A protein and the small-molecule ligand that binds it are described below.
Small molecule (SMILES): CC(=O)N[C@H]1[C@H](O[C@H]2[C@H](O)[C@@H](NC(C)=O)CO[C@@H]2CO)O[C@H](CO)[C@@H](O[C@H]2O[C@H](CO)[C@@H](O)[C@H](O)[C@@H]2O)[C@@H]1O

Binding-site contacts:
Ligand atom C8 contacts residue ASN120 of chain 1.C at 4.3 Å.
Ligand atom C7 contacts residue ASN120 of chain 1.C at 3.2 Å.
Ligand atom C5 contacts residue ASN120 of chain 1.C at 3.7 Å.
Ligand atom O6 contacts residue VAL125 of chain 1.C at 4.4 Å.
Ligand atom O7 contacts residue VAL166 of chain 1.C at 4.2 Å.
Ligand atom N2 contacts residue ASN120 of chain 1.C at 3.0 Å (h-bond).
Ligand atom C1 contacts residue ASN123 of chain 1.C at 3.9 Å.
Ligand atom C1 contacts residue ASN120 of chain 1.C at 1.4 Å.
Ligand atom C3 contacts residue ASN120 of chain 1.C at 3.8 Å.
Ligand atom C7 contacts residue ASN123 of chain 1.C at 3.4 Å.
Ligand atom C3 contacts residue ASN123 of chain 1.C at 3.9 Å.
Ligand atom C8 contacts residue LYS127 of chain 1.C at 3.3 Å.
Ligand atom C2 contacts residue ASN120 of chain 1.C at 2.6 Å.
Ligand atom C8 contacts residue THR122 of chain 1.C at 3.5 Å.
Ligand atom C8 contacts residue TYR155 of chain 1.C at 4.5 Å (hydrophobic).
Ligand atom O7 contacts residue ASN120 of chain 1.C at 3.2 Å (h-bond).
Ligand atom C8 contacts residue ALA121 of chain 1.C at 4.5 Å (hydrophobic).
Ligand atom C8 contacts residue ASN123 of chain 1.C at 3.3 Å.
Ligand atom C8 contacts residue GLU164 of chain 1.C at 4.4 Å.
Ligand atom O6 contacts residue PHE152 of chain 1.C at 3.3 Å.
Ligand atom C2 contacts residue ASN123 of chain 1.C at 3.8 Å.
Ligand atom O7 contacts residue GLU149 of chain 1.C at 4.5 Å.
Ligand atom C4 contacts residue ASN120 of chain 1.C at 4.3 Å.
Ligand atom O7 contacts residue ASN123 of chain 1.C at 4.4 Å.
Ligand atom N2 contacts residue ASN123 of chain 1.C at 2.9 Å (h-bond).
Ligand atom O5 contacts residue ASN120 of chain 1.C at 2.5 Å (h-bond).

Sequence of chain 1.C:
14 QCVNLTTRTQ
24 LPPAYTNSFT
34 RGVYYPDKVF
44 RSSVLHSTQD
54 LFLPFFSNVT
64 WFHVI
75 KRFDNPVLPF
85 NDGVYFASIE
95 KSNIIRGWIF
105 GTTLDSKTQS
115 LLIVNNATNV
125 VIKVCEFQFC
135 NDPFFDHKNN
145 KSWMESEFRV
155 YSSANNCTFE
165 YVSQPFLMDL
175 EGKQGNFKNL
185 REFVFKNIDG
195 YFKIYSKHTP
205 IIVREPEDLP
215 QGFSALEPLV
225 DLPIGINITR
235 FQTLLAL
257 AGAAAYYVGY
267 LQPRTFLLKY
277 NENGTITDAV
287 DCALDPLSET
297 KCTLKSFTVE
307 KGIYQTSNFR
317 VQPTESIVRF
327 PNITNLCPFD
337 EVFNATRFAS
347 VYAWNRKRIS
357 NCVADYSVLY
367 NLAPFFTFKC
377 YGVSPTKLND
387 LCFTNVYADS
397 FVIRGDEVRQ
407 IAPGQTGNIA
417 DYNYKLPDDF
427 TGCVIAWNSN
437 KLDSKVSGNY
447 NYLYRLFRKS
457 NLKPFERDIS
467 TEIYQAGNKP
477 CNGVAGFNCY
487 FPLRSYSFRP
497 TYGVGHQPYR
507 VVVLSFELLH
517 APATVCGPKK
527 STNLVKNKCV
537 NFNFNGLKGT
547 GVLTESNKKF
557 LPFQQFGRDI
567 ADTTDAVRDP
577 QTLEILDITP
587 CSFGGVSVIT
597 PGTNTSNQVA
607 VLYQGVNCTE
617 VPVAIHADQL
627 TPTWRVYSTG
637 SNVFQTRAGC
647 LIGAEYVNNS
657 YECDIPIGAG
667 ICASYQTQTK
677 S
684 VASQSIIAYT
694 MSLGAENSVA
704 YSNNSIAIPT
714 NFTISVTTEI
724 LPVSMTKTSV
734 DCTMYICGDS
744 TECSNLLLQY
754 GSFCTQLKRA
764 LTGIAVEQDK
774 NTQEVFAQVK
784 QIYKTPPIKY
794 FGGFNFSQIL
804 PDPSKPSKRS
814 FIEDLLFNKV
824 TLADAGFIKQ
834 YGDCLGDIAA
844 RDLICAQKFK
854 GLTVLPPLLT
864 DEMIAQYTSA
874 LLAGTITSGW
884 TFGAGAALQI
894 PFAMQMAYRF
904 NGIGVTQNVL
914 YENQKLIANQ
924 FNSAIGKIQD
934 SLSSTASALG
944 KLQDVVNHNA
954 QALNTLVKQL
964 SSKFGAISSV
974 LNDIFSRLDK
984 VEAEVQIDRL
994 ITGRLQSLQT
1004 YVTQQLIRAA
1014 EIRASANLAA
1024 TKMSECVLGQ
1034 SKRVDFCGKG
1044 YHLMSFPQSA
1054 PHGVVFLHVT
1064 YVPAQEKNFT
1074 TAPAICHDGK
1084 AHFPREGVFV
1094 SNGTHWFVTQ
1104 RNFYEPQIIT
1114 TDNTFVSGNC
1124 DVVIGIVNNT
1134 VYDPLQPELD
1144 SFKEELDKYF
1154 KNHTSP